Sequence of chain 1.C:
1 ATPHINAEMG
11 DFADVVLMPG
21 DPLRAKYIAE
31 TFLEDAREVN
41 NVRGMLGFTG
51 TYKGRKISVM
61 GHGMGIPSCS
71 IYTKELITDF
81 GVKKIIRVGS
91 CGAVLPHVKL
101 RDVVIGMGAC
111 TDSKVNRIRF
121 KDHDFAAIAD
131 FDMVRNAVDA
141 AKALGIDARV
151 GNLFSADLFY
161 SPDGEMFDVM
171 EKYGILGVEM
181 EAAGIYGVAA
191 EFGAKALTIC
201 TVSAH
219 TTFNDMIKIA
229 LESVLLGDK

Sequence of chain 1.F:
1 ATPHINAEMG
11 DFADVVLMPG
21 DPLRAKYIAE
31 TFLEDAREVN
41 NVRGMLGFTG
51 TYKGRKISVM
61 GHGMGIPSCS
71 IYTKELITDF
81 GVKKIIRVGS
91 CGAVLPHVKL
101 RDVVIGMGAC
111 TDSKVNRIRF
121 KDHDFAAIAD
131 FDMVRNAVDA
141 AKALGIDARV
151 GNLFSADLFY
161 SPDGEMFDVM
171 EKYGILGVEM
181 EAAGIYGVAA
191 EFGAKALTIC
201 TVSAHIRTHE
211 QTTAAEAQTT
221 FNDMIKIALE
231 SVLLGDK

This protein binds this small molecule.
Small molecule (SMILES): Nc1ncnc2c([C@@H]3O[C@H](CO)[C@@H](O)[C@H]3O)n[nH]c12

Binding-site contacts:
Ligand atom O5' contacts residue HIS4 of chain 1.C at 2.5 Å (h-bond).
Ligand atom C3' contacts residue GLU181 of chain 1.F at 3.5 Å.
Ligand atom C2 contacts residue PHE159 of chain 1.F at 3.5 Å (hydrophobic).
Ligand atom N8 contacts residue SER203 of chain 1.F at 3.3 Å (h-bond).
Ligand atom C9 contacts residue SER90 of chain 1.F at 3.3 Å.
Ligand atom O3' contacts residue PO41 of chain 1.T at 2.5 Å (h-bond).
Ligand atom O2' contacts residue GLU179 of chain 1.F at 3.2 Å.
Ligand atom C4 contacts residue VAL178 of chain 1.F at 3.6 Å (hydrophobic).
Ligand atom O4' contacts residue ARG43 of chain 1.C at 3.3 Å (salt-bridge).
Ligand atom N7 contacts residue CYS91 of chain 1.F at 3.5 Å.
Ligand atom N6 contacts residue GLY92 of chain 1.F at 3.2 Å.
Ligand atom C5 contacts residue PHE159 of chain 1.F at 3.5 Å (hydrophobic).
Ligand atom N8 contacts residue SER90 of chain 1.F at 2.7 Å (h-bond).
Ligand atom O2' contacts residue GLU181 of chain 1.F at 2.7 Å (salt-bridge).
Ligand atom N3 contacts residue PHE159 of chain 1.F at 3.6 Å.
Ligand atom C3' contacts residue PO41 of chain 1.T at 3.5 Å.
Ligand atom C6 contacts residue GLY92 of chain 1.F at 3.5 Å.
Ligand atom C6 contacts residue PHE159 of chain 1.F at 3.5 Å (hydrophobic).
Ligand atom C5' contacts residue HIS4 of chain 1.C at 3.1 Å.
Ligand atom O2' contacts residue PO41 of chain 1.T at 3.2 Å (h-bond).
Ligand atom C1' contacts residue PO41 of chain 1.T at 3.1 Å.
Ligand atom N7 contacts residue SER203 of chain 1.F at 3.1 Å (h-bond).
Ligand atom N3 contacts residue GLU179 of chain 1.F at 3.6 Å.
Ligand atom C4' contacts residue ARG43 of chain 1.C at 3.6 Å.
Ligand atom N1 contacts residue PHE159 of chain 1.F at 3.6 Å.
Ligand atom O5' contacts residue PHE159 of chain 1.F at 3.4 Å.
Ligand atom N1 contacts residue VAL178 of chain 1.F at 3.4 Å (h-bond).
Ligand atom C6 contacts residue VAL178 of chain 1.F at 3.5 Å (hydrophobic).
Ligand atom C2' contacts residue PO41 of chain 1.T at 3.5 Å.
Ligand atom N3 contacts residue VAL178 of chain 1.F at 3.4 Å (h-bond).
Ligand atom O3' contacts residue GLU181 of chain 1.F at 2.6 Å (salt-bridge).
Ligand atom C2 contacts residue VAL178 of chain 1.F at 3.3 Å (hydrophobic).
Ligand atom O4' contacts residue PO41 of chain 1.T at 3.3 Å (h-bond).
Ligand atom C1' contacts residue SER90 of chain 1.F at 3.2 Å.
Ligand atom C4' contacts residue PO41 of chain 1.T at 3.5 Å.
Ligand atom C5 contacts residue GLY92 of chain 1.F at 3.6 Å.
Ligand atom C5' contacts residue MET64 of chain 1.F at 3.6 Å (hydrophobic).
Ligand atom O2' contacts residue MET180 of chain 1.F at 2.8 Å (h-bond).
Ligand atom O2' contacts residue ARG87 of chain 1.F at 3.4 Å (salt-bridge).
Ligand atom O4' contacts residue SER90 of chain 1.F at 3.2 Å (h-bond).